The protein below binds the small molecule below.
Small molecule (SMILES): CC(C)C[C@H](NC(=O)[C@@H](N)CCC(=O)O)C(=O)NCC(=O)N[C@@H](COP(=O)(O)O)C(=O)N1CCC[C@H]1C(=O)N[C@@H](CC(C)C)C(=O)N[C@@H](CCCCN)C(=O)N[C@@H](C)C=O

Binding-site contacts:
Ligand atom NZ contacts residue GLU212 of chain 1.A at 2.8 Å (salt-bridge).
Ligand atom CD contacts residue VAL363 of chain 1.A at 3.7 Å (hydrophobic).
Ligand atom O1P contacts residue ALA326 of chain 1.A at 3.6 Å (h-bond).
Ligand atom C contacts residue TYR173 of chain 1.A at 3.7 Å (hydrophobic).
Ligand atom N contacts residue PHE88 of chain 1.A at 3.7 Å.
Ligand atom CA contacts residue ASP294 of chain 1.A at 3.2 Å.
Ligand atom O3P contacts residue SER324 of chain 1.A at 3.5 Å (h-bond).
Ligand atom O3P contacts residue ARG330 of chain 1.A at 2.8 Å (salt-bridge).
Ligand atom O contacts residue GLY295 of chain 1.A at 3.4 Å.
Ligand atom CA contacts residue TYR173 of chain 1.A at 3.4 Å (hydrophobic).
Ligand atom CG contacts residue ALA171 of chain 1.A at 3.5 Å (hydrophobic).
Ligand atom NZ contacts residue ASP218 of chain 1.A at 2.8 Å (salt-bridge).
Ligand atom N contacts residue TYR173 of chain 1.A at 3.1 Å (h-bond).
Ligand atom O contacts residue TYR173 of chain 1.A at 3.4 Å.
Ligand atom O1P contacts residue LEU328 of chain 1.A at 2.8 Å (h-bond).
Ligand atom CA contacts residue PHE88 of chain 1.A at 3.6 Å (hydrophobic).
Ligand atom P contacts residue SER324 of chain 1.A at 3.3 Å.
Ligand atom O2P contacts residue ARG330 of chain 1.A at 3.0 Å (salt-bridge).
Ligand atom O2P contacts residue SER324 of chain 1.A at 3.5 Å.
Ligand atom CG contacts residue LEU328 of chain 1.A at 3.8 Å (hydrophobic).
Ligand atom CB contacts residue PHE88 of chain 1.A at 3.7 Å (hydrophobic).
Ligand atom O2P contacts residue LYS325 of chain 1.A at 2.9 Å (salt-bridge).
Ligand atom CB contacts residue TYR173 of chain 1.A at 3.7 Å (hydrophobic).
Ligand atom P contacts residue GLY329 of chain 1.A at 3.6 Å.
Ligand atom CD contacts residue ASP218 of chain 1.A at 3.6 Å.
Ligand atom OG contacts residue ASP294 of chain 1.A at 3.3 Å (salt-bridge).
Ligand atom CD2 contacts residue SER174 of chain 1.A at 3.5 Å.
Ligand atom O1P contacts residue SER324 of chain 1.A at 2.6 Å (h-bond).
Ligand atom O1P contacts residue GLY329 of chain 1.A at 2.8 Å (h-bond).
Ligand atom N contacts residue ASP294 of chain 1.A at 2.8 Å (salt-bridge).
Ligand atom CB contacts residue ALA171 of chain 1.A at 3.4 Å (hydrophobic).
Ligand atom O2P contacts residue ALA326 of chain 1.A at 3.0 Å (h-bond).
Ligand atom O contacts residue PHE88 of chain 1.A at 3.5 Å.
Ligand atom CB contacts residue ALA326 of chain 1.A at 3.5 Å (hydrophobic).
Ligand atom CD contacts residue GLU212 of chain 1.A at 3.6 Å.
Ligand atom O3P contacts residue GLY329 of chain 1.A at 3.7 Å.
Ligand atom C contacts residue ASP294 of chain 1.A at 3.5 Å.
Ligand atom CE contacts residue ASP218 of chain 1.A at 3.4 Å.
Ligand atom O contacts residue ALA326 of chain 1.A at 3.3 Å.
Ligand atom O1P contacts residue GLY327 of chain 1.A at 3.3 Å (h-bond).

Sequence of chain 1.A:
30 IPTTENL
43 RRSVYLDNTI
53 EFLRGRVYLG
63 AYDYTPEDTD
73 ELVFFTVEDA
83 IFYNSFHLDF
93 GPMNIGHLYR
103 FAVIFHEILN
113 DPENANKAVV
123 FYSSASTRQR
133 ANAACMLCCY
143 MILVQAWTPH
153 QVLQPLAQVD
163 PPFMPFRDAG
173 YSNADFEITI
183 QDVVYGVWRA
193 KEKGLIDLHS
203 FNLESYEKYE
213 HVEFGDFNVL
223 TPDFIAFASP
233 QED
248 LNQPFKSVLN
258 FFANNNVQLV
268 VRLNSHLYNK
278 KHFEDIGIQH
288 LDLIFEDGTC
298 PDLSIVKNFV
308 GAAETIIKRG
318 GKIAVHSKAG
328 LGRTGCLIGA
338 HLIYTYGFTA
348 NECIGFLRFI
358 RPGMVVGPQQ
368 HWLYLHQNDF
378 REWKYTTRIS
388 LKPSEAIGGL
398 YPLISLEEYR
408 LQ